Binding-site contacts:
Ligand atom C3 contacts residue ASN118 of chain 1.D at 3.8 Å.
Ligand atom C1 contacts residue ASN118 of chain 1.D at 1.4 Å.
Ligand atom C8 contacts residue THR105 of chain 1.D at 4.3 Å.
Ligand atom O5 contacts residue ASN118 of chain 1.D at 2.4 Å (h-bond).
Ligand atom O6 contacts residue SER120 of chain 1.D at 3.7 Å.
Ligand atom O3 contacts residue ASP290 of chain 1.D at 4.4 Å.
Ligand atom C2 contacts residue TYR135 of chain 1.D at 4.1 Å (hydrophobic).
Ligand atom O4 contacts residue TYR135 of chain 1.D at 4.3 Å.
Ligand atom O6 contacts residue TYR135 of chain 1.D at 4.3 Å.
Ligand atom C7 contacts residue ASN118 of chain 1.D at 3.1 Å.
Ligand atom N2 contacts residue ASN118 of chain 1.D at 2.9 Å (h-bond).
Ligand atom C7 contacts residue THR105 of chain 1.D at 3.7 Å.
Ligand atom O3 contacts residue TYR135 of chain 1.D at 4.4 Å.
Ligand atom C4 contacts residue ASN118 of chain 1.D at 4.2 Å.
Ligand atom O7 contacts residue THR105 of chain 1.D at 2.8 Å (h-bond).
Ligand atom C8 contacts residue ASN118 of chain 1.D at 4.3 Å.
Ligand atom C3 contacts residue TYR135 of chain 1.D at 3.8 Å (hydrophobic).
Ligand atom N2 contacts residue TYR135 of chain 1.D at 4.0 Å.
Ligand atom C1 contacts residue TYR135 of chain 1.D at 3.7 Å (hydrophobic).
Ligand atom N2 contacts residue ASP290 of chain 1.D at 4.0 Å.
Ligand atom C7 contacts residue ASP290 of chain 1.D at 4.0 Å.
Ligand atom O7 contacts residue TYR135 of chain 1.D at 3.8 Å.
Ligand atom C8 contacts residue VAL104 of chain 1.D at 4.2 Å (hydrophobic).
Ligand atom C8 contacts residue ASP290 of chain 1.D at 3.4 Å.
Ligand atom C5 contacts residue ASN118 of chain 1.D at 3.7 Å.
Ligand atom C8 contacts residue LEU137 of chain 1.D at 4.4 Å (hydrophobic).
Ligand atom O5 contacts residue TYR135 of chain 1.D at 4.3 Å.
Ligand atom C2 contacts residue ASN118 of chain 1.D at 2.5 Å.
Ligand atom O7 contacts residue ASN118 of chain 1.D at 2.9 Å (h-bond).
Ligand atom C5 contacts residue TYR135 of chain 1.D at 4.1 Å (hydrophobic).

Sequence of chain 1.D:
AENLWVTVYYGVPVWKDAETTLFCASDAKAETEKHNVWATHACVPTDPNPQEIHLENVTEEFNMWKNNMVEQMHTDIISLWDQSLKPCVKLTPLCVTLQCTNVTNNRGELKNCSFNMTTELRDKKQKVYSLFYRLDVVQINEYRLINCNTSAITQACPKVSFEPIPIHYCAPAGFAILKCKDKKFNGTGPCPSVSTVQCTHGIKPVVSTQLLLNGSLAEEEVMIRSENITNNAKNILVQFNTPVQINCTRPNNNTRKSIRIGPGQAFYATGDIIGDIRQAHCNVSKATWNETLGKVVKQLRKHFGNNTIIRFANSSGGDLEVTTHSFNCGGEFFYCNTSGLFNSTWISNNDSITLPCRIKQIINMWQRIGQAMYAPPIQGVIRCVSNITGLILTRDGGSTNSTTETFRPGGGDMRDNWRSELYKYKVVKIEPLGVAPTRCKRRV

A small-molecule ligand and the protein it binds are described below.
Small molecule (SMILES): CC(=O)N[C@H]1[C@H](O[C@H]2[C@H](O)[C@@H](NC(C)=O)CO[C@@H]2CO)O[C@H](CO)[C@@H](O[C@@H]2O[C@H](CO[C@H]3O[C@H](CO)[C@@H](O)[C@H](O)[C@@H]3O)[C@@H](O)[C@H](O[C@H]3O[C@H](CO)[C@@H](O)[C@H](O)[C@@H]3O)[C@@H]2O)[C@@H]1O